Binding-site contacts:
Ligand atom C3 contacts residue ASN87 of chain 4.C at 3.8 Å.
Ligand atom O6 contacts residue SER79 of chain 4.C at 2.5 Å (h-bond).
Ligand atom C6 contacts residue SER79 of chain 4.C at 3.6 Å.
Ligand atom N2 contacts residue ASN87 of chain 4.C at 2.9 Å (h-bond).
Ligand atom O5 contacts residue SER79 of chain 4.C at 3.8 Å.
Ligand atom C1 contacts residue ASN87 of chain 4.C at 1.4 Å.
Ligand atom C4 contacts residue ASN87 of chain 4.C at 4.2 Å.
Ligand atom C8 contacts residue ILE155 of chain 4.C at 3.7 Å (hydrophobic).
Ligand atom O5 contacts residue ASN87 of chain 4.C at 2.4 Å (h-bond).
Ligand atom C5 contacts residue ASN87 of chain 4.C at 3.7 Å.
Ligand atom C2 contacts residue ASN87 of chain 4.C at 2.5 Å.
Ligand atom C5 contacts residue SER79 of chain 4.C at 4.3 Å.
Ligand atom O7 contacts residue ASN87 of chain 4.C at 4.4 Å.
Ligand atom O6 contacts residue LEU91 of chain 4.C at 3.9 Å.
Ligand atom C7 contacts residue ASN87 of chain 4.C at 3.9 Å.

A small-molecule ligand and the protein it binds are described below.
Small molecule (SMILES): CC(=O)N[C@@H]1[C@@H](O)[C@H](O)[C@@H](CO)O[C@H]1O

Sequence of chain 4.C:
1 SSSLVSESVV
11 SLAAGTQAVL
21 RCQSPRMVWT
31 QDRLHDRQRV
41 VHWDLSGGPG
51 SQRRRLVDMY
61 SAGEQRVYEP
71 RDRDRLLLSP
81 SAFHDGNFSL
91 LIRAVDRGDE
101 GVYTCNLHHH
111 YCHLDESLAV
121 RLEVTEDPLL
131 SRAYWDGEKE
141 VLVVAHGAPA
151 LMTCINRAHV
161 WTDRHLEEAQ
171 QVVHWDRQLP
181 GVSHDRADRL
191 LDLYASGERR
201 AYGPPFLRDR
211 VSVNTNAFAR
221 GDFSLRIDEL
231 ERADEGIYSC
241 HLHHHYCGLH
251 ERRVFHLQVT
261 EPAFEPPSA